This small molecule binds to this protein.
Small molecule (SMILES): CSCC[C@H](NC(=O)[C@@H]1CCCN1C(=O)[C@H](CC(C)C)NC(=O)[C@H](CC(C)C)NC(=O)[C@H](CCCCN)NC(=O)[C@H](C)NC(=O)[C@H](CCCCN)NC(=O)[C@@H](N)CCCN=C(N)N)C(=O)N[C@@H](CCC(=O)O)C(=O)N[C@@H](CCC(=O)O)C(=O)N[C@@H](C)C(=O)N[C@@H](CC(C)C)C(=O)N[C@@H](CC(C)C)C(=O)N1CCC[C@H]1C=O

Sequence of chain 2.B:
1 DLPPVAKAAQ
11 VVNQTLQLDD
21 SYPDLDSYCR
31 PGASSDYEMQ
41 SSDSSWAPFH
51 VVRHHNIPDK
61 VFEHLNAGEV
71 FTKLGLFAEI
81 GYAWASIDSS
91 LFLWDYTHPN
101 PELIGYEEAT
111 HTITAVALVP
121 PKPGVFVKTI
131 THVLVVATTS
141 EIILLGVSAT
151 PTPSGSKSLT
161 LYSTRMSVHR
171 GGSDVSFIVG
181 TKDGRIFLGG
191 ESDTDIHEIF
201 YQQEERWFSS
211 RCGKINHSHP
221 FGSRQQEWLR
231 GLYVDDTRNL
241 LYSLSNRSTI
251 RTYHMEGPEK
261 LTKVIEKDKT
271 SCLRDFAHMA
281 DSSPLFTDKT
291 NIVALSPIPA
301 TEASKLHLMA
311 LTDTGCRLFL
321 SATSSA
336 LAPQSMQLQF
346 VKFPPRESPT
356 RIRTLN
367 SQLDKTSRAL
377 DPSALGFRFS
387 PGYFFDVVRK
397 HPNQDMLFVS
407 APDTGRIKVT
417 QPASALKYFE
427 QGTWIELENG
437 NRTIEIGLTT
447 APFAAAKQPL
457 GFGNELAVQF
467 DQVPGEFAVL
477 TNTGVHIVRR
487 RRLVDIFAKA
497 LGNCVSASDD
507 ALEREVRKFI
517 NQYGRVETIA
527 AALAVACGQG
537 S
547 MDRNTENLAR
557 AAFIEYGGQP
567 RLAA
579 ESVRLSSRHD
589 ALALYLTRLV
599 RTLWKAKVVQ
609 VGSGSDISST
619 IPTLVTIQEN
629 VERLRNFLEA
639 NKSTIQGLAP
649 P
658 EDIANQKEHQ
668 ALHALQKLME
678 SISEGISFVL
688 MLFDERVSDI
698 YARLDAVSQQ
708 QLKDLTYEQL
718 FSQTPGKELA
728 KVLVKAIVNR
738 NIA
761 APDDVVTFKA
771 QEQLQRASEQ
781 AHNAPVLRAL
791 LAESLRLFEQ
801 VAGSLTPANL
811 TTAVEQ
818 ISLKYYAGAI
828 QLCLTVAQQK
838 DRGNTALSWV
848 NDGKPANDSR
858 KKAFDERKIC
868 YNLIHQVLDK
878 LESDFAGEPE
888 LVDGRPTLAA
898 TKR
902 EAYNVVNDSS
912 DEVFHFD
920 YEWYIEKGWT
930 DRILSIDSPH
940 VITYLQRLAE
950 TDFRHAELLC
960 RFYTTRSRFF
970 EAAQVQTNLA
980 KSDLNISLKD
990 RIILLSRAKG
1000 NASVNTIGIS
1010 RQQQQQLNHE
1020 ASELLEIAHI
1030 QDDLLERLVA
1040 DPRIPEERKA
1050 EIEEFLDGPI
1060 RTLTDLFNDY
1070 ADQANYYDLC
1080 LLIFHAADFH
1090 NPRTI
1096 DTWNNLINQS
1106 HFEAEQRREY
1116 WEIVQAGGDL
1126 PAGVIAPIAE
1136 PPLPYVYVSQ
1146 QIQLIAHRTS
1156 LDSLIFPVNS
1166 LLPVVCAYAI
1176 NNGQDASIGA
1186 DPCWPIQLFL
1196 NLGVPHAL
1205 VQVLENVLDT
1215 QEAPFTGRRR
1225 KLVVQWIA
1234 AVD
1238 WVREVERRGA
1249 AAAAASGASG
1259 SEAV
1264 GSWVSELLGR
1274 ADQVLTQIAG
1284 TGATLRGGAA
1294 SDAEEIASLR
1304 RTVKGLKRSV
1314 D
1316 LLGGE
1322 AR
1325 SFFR

Binding-site contacts:
Ligand atom CE contacts residue ARG165 of chain 2.B at 2.8 Å.
Ligand atom O contacts residue VAL127 of chain 2.B at 2.2 Å.
Ligand atom CA contacts residue VAL127 of chain 2.B at 3.6 Å (hydrophobic).
Ligand atom CG contacts residue TYR162 of chain 2.B at 3.1 Å (hydrophobic).
Ligand atom O contacts residue ILE130 of chain 2.B at 3.5 Å.
Ligand atom C contacts residue VAL127 of chain 2.B at 3.0 Å (hydrophobic).
Ligand atom CA contacts residue GLN203 of chain 2.B at 3.5 Å.
Ligand atom CD2 contacts residue PHE126 of chain 2.B at 3.3 Å (hydrophobic).
Ligand atom CA contacts residue LEU161 of chain 2.B at 3.2 Å (hydrophobic).
Ligand atom N contacts residue GLN203 of chain 2.B at 3.7 Å.
Ligand atom N contacts residue VAL125 of chain 2.B at 3.5 Å (h-bond).
Ligand atom N contacts residue GLN203 of chain 2.B at 2.9 Å (h-bond).
Ligand atom CD2 contacts residue LEU161 of chain 2.B at 3.4 Å (hydrophobic).
Ligand atom SD contacts residue ARG165 of chain 2.B at 2.3 Å (salt-bridge).
Ligand atom O contacts residue PHE126 of chain 2.B at 2.8 Å.
Ligand atom O contacts residue GLN203 of chain 2.B at 1.3 Å (h-bond).
Ligand atom N contacts residue GLY105 of chain 2.B at 3.1 Å (h-bond).
Ligand atom C contacts residue VAL127 of chain 2.B at 3.5 Å (hydrophobic).
Ligand atom CA contacts residue PHE126 of chain 2.B at 3.2 Å (hydrophobic).
Ligand atom CB contacts residue ILE104 of chain 2.B at 3.5 Å (hydrophobic).
Ligand atom CD1 contacts residue TYR162 of chain 2.B at 2.8 Å (hydrophobic).
Ligand atom O contacts residue TYR162 of chain 2.B at 3.4 Å.
Ligand atom CB contacts residue ILE130 of chain 2.B at 3.4 Å (hydrophobic).
Ligand atom C contacts residue GLN203 of chain 2.B at 2.2 Å.
Ligand atom CG contacts residue PHE126 of chain 2.B at 3.7 Å (hydrophobic).
Ligand atom CD1 contacts residue GLN203 of chain 2.B at 3.4 Å.
Ligand atom CB contacts residue VAL125 of chain 2.B at 2.6 Å (hydrophobic).
Ligand atom C contacts residue ILE130 of chain 2.B at 3.7 Å (hydrophobic).
Ligand atom CB contacts residue GLY105 of chain 2.B at 3.2 Å.
Ligand atom O contacts residue LEU161 of chain 2.B at 3.3 Å (h-bond).
Ligand atom O contacts residue LEU103 of chain 2.B at 3.6 Å.
Ligand atom O contacts residue VAL127 of chain 2.B at 1.8 Å (h-bond).
Ligand atom CA contacts residue VAL125 of chain 2.B at 3.1 Å (hydrophobic).
Ligand atom CA contacts residue ILE130 of chain 2.B at 3.3 Å (hydrophobic).
Ligand atom O contacts residue SER163 of chain 2.B at 3.6 Å (h-bond).
Ligand atom N contacts residue LEU161 of chain 2.B at 3.3 Å (h-bond).
Ligand atom C contacts residue TYR162 of chain 2.B at 3.5 Å (hydrophobic).
Ligand atom CA contacts residue TYR162 of chain 2.B at 3.5 Å (hydrophobic).
Ligand atom CD contacts residue GLN203 of chain 2.B at 2.8 Å.
Ligand atom CB contacts residue TYR162 of chain 2.B at 2.6 Å (hydrophobic).